Binding-site contacts:
Ligand atom O6 contacts residue GLU182 of chain 3.C at 3.3 Å (salt-bridge).
Ligand atom O4 contacts residue ILE408 of chain 3.C at 3.8 Å.
Ligand atom O6 contacts residue ARG413 of chain 3.C at 3.8 Å.
Ligand atom O3 contacts residue GLU182 of chain 3.C at 3.9 Å.
Ligand atom C2 contacts residue ASN233 of chain 3.C at 2.5 Å.
Ligand atom C5 contacts residue NAG1 of chain 3.J at 3.7 Å.
Ligand atom O6 contacts residue GLN409 of chain 3.C at 3.8 Å.
Ligand atom C1 contacts residue ASN233 of chain 3.C at 1.4 Å.
Ligand atom C3 contacts residue ASN233 of chain 3.C at 3.8 Å.
Ligand atom O7 contacts residue PRO183 of chain 3.C at 3.1 Å.
Ligand atom C5 contacts residue ASN233 of chain 3.C at 3.6 Å.
Ligand atom C1 contacts residue SER416 of chain 3.C at 3.2 Å.
Ligand atom O5 contacts residue GLN409 of chain 3.C at 3.5 Å (h-bond).
Ligand atom O4 contacts residue NAG1 of chain 3.M at 3.3 Å.
Ligand atom C8 contacts residue VAL225 of chain 3.C at 3.8 Å (hydrophobic).
Ligand atom C7 contacts residue ASN233 of chain 3.C at 3.9 Å.
Ligand atom C6 contacts residue NAG1 of chain 3.J at 3.3 Å.
Ligand atom C2 contacts residue SER416 of chain 3.C at 3.4 Å.
Ligand atom O5 contacts residue ASN233 of chain 3.C at 2.3 Å (h-bond).
Ligand atom C3 contacts residue SER416 of chain 3.C at 3.4 Å.
Ligand atom O4 contacts residue VAL415 of chain 3.C at 3.7 Å.
Ligand atom O6 contacts residue NAG1 of chain 3.J at 3.5 Å.
Ligand atom C4 contacts residue VAL415 of chain 3.C at 3.9 Å (hydrophobic).
Ligand atom C6 contacts residue VAL415 of chain 3.C at 3.8 Å (hydrophobic).
Ligand atom O2 contacts residue GLN409 of chain 3.C at 3.4 Å.
Ligand atom O2 contacts residue NAG1 of chain 3.M at 3.8 Å.
Ligand atom C1 contacts residue GLU182 of chain 3.C at 3.9 Å.
Ligand atom C3 contacts residue NAG1 of chain 3.M at 3.6 Å.
Ligand atom O3 contacts residue NAG1 of chain 3.M at 2.3 Å (h-bond).
Ligand atom C7 contacts residue ASN347 of chain 3.C at 3.8 Å.
Ligand atom O5 contacts residue NAG1 of chain 3.J at 3.2 Å.
Ligand atom N2 contacts residue ASN233 of chain 3.C at 3.0 Å (h-bond).
Ligand atom C5 contacts residue VAL415 of chain 3.C at 3.2 Å (hydrophobic).
Ligand atom C8 contacts residue ASN347 of chain 3.C at 3.1 Å.
Ligand atom O3 contacts residue VAL411 of chain 3.C at 3.4 Å (h-bond).
Ligand atom O6 contacts residue GLY349 of chain 3.C at 3.6 Å (h-bond).
Ligand atom N2 contacts residue SER416 of chain 3.C at 3.2 Å (h-bond).
Ligand atom O3 contacts residue GLY410 of chain 3.C at 3.6 Å.
Ligand atom O2 contacts residue MAN8 of chain 3.M at 3.7 Å.
Ligand atom C5 contacts residue GLU182 of chain 3.C at 3.8 Å.

The protein below binds the small molecule below.
Small molecule (SMILES): CC(=O)N[C@H]1[C@H](O[C@H]2[C@H](O)[C@@H](NC(C)=O)CO[C@@H]2CO)O[C@H](CO)[C@@H](O[C@@H]2O[C@H](CO[C@H]3O[C@H](CO)[C@@H](O)[C@H](O)[C@@H]3O)[C@@H](O)[C@H](O[C@H]3O[C@H](CO)[C@@H](O)[C@H](O)[C@@H]3O[C@H]3O[C@H](CO)[C@@H](O)[C@H](O)[C@@H]3O[C@H]3O[C@H](CO)[C@@H](O)[C@H](O)[C@@H]3O)[C@@H]2O)[C@@H]1O

Sequence of chain 3.C:
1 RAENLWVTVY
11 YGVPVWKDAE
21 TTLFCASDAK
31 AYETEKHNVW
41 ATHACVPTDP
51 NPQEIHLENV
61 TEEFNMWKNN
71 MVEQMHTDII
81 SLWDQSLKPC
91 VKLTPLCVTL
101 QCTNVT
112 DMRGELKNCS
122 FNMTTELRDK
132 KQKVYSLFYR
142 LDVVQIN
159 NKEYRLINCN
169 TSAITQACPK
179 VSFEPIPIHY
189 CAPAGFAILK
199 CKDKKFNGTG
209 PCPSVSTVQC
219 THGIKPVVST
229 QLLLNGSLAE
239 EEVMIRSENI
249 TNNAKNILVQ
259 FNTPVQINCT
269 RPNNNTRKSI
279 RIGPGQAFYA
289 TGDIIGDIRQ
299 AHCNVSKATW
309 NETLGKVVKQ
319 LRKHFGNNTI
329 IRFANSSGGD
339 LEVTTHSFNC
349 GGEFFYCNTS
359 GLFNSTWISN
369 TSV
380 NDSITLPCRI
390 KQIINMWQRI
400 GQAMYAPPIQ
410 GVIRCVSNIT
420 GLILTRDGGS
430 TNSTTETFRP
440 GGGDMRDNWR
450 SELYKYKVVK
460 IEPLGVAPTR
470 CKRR